The protein below binds the small molecule below.
Small molecule (SMILES): CC(C)(C)O[C@H](C(=O)O)c1c(-c2ccc3c(c2)CCCO3)nc(-c2cnn(Cc3ccccc3)c2)c2ccccc12

Binding-site contacts:
Ligand atom C33 contacts residue ALA99 of chain 1.A at 3.9 Å (hydrophobic).
Ligand atom C14 contacts residue ALA99 of chain 1.A at 3.9 Å (hydrophobic).
Ligand atom C18 contacts residue MET149 of chain 2.A at 3.4 Å (hydrophobic).
Ligand atom C02 contacts residue THR145 of chain 2.A at 3.6 Å.
Ligand atom C14 contacts residue ALA100 of chain 1.A at 3.5 Å (hydrophobic).
Ligand atom N27 contacts residue THR95 of chain 1.A at 3.7 Å.
Ligand atom C13 contacts residue THR96 of chain 1.A at 3.8 Å.
Ligand atom C38 contacts residue GLN66 of chain 1.A at 3.6 Å.
Ligand atom C07 contacts residue THR145 of chain 2.A at 3.4 Å.
Ligand atom C39 contacts residue GLN66 of chain 1.A at 3.7 Å.
Ligand atom C01 contacts residue THR145 of chain 2.A at 3.5 Å.
Ligand atom C11 contacts residue THR96 of chain 1.A at 3.9 Å.
Ligand atom C32 contacts residue ALA99 of chain 1.A at 3.5 Å (hydrophobic).
Ligand atom C04 contacts residue THR145 of chain 2.A at 3.4 Å.
Ligand atom C19 contacts residue MET149 of chain 2.A at 3.6 Å (hydrophobic).
Ligand atom O08 contacts residue GLU141 of chain 2.A at 2.8 Å (salt-bridge).
Ligand atom O16 contacts residue ALA100 of chain 1.A at 3.8 Å.
Ligand atom C18 contacts residue TRP103 of chain 1.A at 3.9 Å (hydrophobic).
Ligand atom C07 contacts residue GLU141 of chain 2.A at 3.5 Å.
Ligand atom O08 contacts residue ALA140 of chain 2.A at 3.4 Å.
Ligand atom C17 contacts residue LEU73 of chain 1.A at 3.7 Å (hydrophobic).
Ligand atom O05 contacts residue THR145 of chain 2.A at 3.4 Å (h-bond).
Ligand atom C29 contacts residue THR95 of chain 1.A at 3.6 Å.
Ligand atom O09 contacts residue THR145 of chain 2.A at 2.8 Å (h-bond).
Ligand atom O16 contacts residue LEU73 of chain 1.A at 3.6 Å.
Ligand atom C40 contacts residue HIS142 of chain 2.A at 3.8 Å.
Ligand atom C31 contacts residue ALA99 of chain 1.A at 3.6 Å (hydrophobic).
Ligand atom O09 contacts residue GLU141 of chain 2.A at 3.5 Å.
Ligand atom O05 contacts residue HIS142 of chain 2.A at 3.4 Å.
Ligand atom C34 contacts residue THR95 of chain 1.A at 3.3 Å.
Ligand atom C04 contacts residue TYR70 of chain 1.A at 3.9 Å (hydrophobic).
Ligand atom O09 contacts residue HIS142 of chain 2.A at 2.9 Å (h-bond).
Ligand atom N22 contacts residue THR96 of chain 1.A at 3.8 Å.
Ligand atom C06 contacts residue THR145 of chain 2.A at 3.7 Å.
Ligand atom C28 contacts residue THR95 of chain 1.A at 3.3 Å.
Ligand atom C17 contacts residue TRP103 of chain 1.A at 3.6 Å (hydrophobic).
Ligand atom C07 contacts residue HIS142 of chain 2.A at 3.8 Å.
Ligand atom C03 contacts residue THR96 of chain 1.A at 3.5 Å.
Ligand atom C03 contacts residue GLN66 of chain 1.A at 3.6 Å.
Ligand atom N26 contacts residue THR95 of chain 1.A at 3.9 Å.

Sequence of chain 1.A:
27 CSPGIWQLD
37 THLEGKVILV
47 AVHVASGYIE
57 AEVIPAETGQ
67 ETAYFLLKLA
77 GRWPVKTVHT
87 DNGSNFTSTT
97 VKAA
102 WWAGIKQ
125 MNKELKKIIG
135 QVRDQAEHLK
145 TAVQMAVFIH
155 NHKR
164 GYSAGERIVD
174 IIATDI

Sequence of chain 2.A:
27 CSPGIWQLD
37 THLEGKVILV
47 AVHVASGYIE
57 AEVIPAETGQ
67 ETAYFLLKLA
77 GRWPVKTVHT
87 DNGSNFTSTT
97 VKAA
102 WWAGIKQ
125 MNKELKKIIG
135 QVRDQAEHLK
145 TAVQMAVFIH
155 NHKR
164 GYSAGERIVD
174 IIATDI